The protein below binds the small molecule below.
Small molecule (SMILES): CC(=O)N[C@@H]1[C@@H](O)[C@H](O)[C@@H](CO)O[C@H]1O

Binding-site contacts:
Ligand atom O6 contacts residue HIS413 of chain 1.V at 3.4 Å.
Ligand atom O7 contacts residue ASN384 of chain 1.V at 3.1 Å (h-bond).
Ligand atom N2 contacts residue ASN384 of chain 1.V at 3.1 Å (h-bond).
Ligand atom C4 contacts residue ASN384 of chain 1.V at 4.0 Å.
Ligand atom O5 contacts residue ASN384 of chain 1.V at 2.1 Å (h-bond).
Ligand atom C5 contacts residue ASN384 of chain 1.V at 3.4 Å.
Ligand atom C6 contacts residue ASN384 of chain 1.V at 4.5 Å.
Ligand atom C1 contacts residue ASN384 of chain 1.V at 1.4 Å.
Ligand atom C8 contacts residue THR356 of chain 1.V at 4.4 Å.
Ligand atom C7 contacts residue ASN384 of chain 1.V at 3.0 Å.
Ligand atom C2 contacts residue ASN384 of chain 1.V at 2.5 Å.
Ligand atom C8 contacts residue ASN384 of chain 1.V at 3.5 Å.
Ligand atom C3 contacts residue ASN384 of chain 1.V at 3.8 Å.

Sequence of chain 1.V:
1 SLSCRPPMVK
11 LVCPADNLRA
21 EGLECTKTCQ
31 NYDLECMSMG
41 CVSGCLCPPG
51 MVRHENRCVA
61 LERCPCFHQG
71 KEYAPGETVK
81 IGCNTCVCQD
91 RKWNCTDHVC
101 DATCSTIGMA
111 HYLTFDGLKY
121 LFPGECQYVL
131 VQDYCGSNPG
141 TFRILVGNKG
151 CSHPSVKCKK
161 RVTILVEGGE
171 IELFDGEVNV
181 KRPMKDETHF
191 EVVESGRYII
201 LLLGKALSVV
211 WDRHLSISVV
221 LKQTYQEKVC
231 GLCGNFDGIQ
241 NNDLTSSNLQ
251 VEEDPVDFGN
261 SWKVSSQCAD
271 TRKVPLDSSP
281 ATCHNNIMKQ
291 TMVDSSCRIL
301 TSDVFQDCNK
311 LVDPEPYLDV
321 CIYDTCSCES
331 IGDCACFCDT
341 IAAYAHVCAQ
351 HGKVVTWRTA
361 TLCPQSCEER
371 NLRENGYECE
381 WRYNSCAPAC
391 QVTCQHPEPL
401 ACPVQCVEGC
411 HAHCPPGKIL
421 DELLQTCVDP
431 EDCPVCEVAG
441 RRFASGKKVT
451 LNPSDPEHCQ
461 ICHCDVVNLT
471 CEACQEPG